Sequence of chain 1.A:
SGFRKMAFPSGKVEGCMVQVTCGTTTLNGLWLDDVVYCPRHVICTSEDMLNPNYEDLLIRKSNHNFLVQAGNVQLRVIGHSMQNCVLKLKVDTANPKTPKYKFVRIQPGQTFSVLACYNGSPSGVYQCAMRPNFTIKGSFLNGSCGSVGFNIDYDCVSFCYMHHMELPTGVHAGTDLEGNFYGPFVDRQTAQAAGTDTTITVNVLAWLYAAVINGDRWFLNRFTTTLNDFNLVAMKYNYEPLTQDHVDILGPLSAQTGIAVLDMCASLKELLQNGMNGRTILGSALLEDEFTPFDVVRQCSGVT

Binding-site contacts:
Ligand atom O contacts residue GLU166 of chain 2.A at 3.0 Å (salt-bridge).
Ligand atom N contacts residue HIS163 of chain 2.A at 2.8 Å (h-bond).
Ligand atom C9 contacts residue MET165 of chain 2.A at 3.8 Å (hydrophobic).
Ligand atom C11 contacts residue MET49 of chain 2.A at 4.0 Å (hydrophobic).
Ligand atom C11 contacts residue MET165 of chain 2.A at 3.8 Å (hydrophobic).
Ligand atom C3 contacts residue HIS163 of chain 2.A at 3.9 Å.
Ligand atom CL contacts residue MET49 of chain 2.A at 3.4 Å.
Ligand atom C contacts residue ASN142 of chain 2.A at 3.8 Å.
Ligand atom C contacts residue GLU166 of chain 2.A at 3.4 Å.
Ligand atom N2 contacts residue GLN189 of chain 2.A at 3.5 Å.
Ligand atom C4 contacts residue CYS145 of chain 2.A at 3.8 Å (hydrophobic).
Ligand atom C1 contacts residue GLU166 of chain 2.A at 3.6 Å.
Ligand atom C11 contacts residue ARG188 of chain 2.A at 3.8 Å.
Ligand atom C3 contacts residue GLU166 of chain 2.A at 3.8 Å.
Ligand atom CL contacts residue ARG188 of chain 2.A at 3.8 Å.
Ligand atom C1 contacts residue ASN142 of chain 2.A at 3.8 Å.
Ligand atom CL contacts residue ASP187 of chain 2.A at 3.4 Å.
Ligand atom N1 contacts residue CYS145 of chain 2.A at 3.9 Å.
Ligand atom S contacts residue GLU166 of chain 2.A at 3.9 Å.
Ligand atom C1 contacts residue LEU141 of chain 2.A at 3.9 Å (hydrophobic).
Ligand atom C3 contacts residue SER1 of chain 1.A at 3.9 Å.
Ligand atom C2 contacts residue LEU141 of chain 2.A at 3.5 Å (hydrophobic).
Ligand atom C4 contacts residue HIS163 of chain 2.A at 3.4 Å.
Ligand atom C3 contacts residue PHE140 of chain 2.A at 3.2 Å (hydrophobic).
Ligand atom C3 contacts residue LEU141 of chain 2.A at 3.8 Å (hydrophobic).
Ligand atom C10 contacts residue MET49 of chain 2.A at 3.5 Å (hydrophobic).
Ligand atom CL contacts residue MET165 of chain 2.A at 3.8 Å.
Ligand atom N contacts residue SER144 of chain 2.A at 3.7 Å.
Ligand atom O contacts residue MET165 of chain 2.A at 3.3 Å.
Ligand atom N3 contacts residue GLU166 of chain 2.A at 2.6 Å (salt-bridge).
Ligand atom C2 contacts residue GLU166 of chain 2.A at 3.4 Å.
Ligand atom C10 contacts residue MET165 of chain 2.A at 3.6 Å (hydrophobic).
Ligand atom CL contacts residue HIS41 of chain 2.A at 3.8 Å.
Ligand atom C9 contacts residue HIS164 of chain 2.A at 3.9 Å.
Ligand atom N contacts residue PHE140 of chain 2.A at 3.7 Å.
Ligand atom O1 contacts residue GLN189 of chain 2.A at 3.3 Å.
Ligand atom C2 contacts residue PHE140 of chain 2.A at 3.6 Å (hydrophobic).
Ligand atom C4 contacts residue GLU166 of chain 2.A at 3.9 Å.
Ligand atom C2 contacts residue ASN142 of chain 2.A at 3.7 Å.
Ligand atom C9 contacts residue MET49 of chain 2.A at 3.9 Å (hydrophobic).

Sequence of chain 2.A:
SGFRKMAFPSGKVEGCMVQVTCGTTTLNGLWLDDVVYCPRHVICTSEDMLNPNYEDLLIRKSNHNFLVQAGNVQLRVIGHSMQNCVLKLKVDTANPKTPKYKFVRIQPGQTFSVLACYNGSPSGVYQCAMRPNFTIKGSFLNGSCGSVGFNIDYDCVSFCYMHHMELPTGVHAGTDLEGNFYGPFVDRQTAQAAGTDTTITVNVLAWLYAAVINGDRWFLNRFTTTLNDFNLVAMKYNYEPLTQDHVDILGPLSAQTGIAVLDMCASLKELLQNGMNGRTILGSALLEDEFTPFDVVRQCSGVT

This small molecule binds to this protein.
Small molecule (SMILES): Cc1ccncc1NC(=O)Cc1cc(Cl)cc(NS(N)(=O)=O)c1